Sequence of chain 1.B:
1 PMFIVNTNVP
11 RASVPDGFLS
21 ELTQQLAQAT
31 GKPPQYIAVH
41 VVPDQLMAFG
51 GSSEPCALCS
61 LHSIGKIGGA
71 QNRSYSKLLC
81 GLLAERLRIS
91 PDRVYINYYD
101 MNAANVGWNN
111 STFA

Binding-site contacts:
Ligand atom C10 contacts residue 1Q11 of chain 1.E at 0.8 Å.
Ligand atom C7 contacts residue PRO1 of chain 1.A at 3.4 Å (hydrophobic).
Ligand atom O1 contacts residue MET2 of chain 1.A at 3.1 Å.
Ligand atom C4 contacts residue 1Q11 of chain 1.E at 0.8 Å.
Ligand atom O9 contacts residue 1Q11 of chain 1.E at 1.3 Å (h-bond).
Ligand atom C7 contacts residue 1Q11 of chain 1.E at 0.8 Å.
Ligand atom C1 contacts residue 1Q11 of chain 1.E at 0.8 Å.
Ligand atom C14 contacts residue LYS32 of chain 1.A at 3.6 Å.
Ligand atom C3 contacts residue 1Q11 of chain 1.E at 0.5 Å.
Ligand atom C2 contacts residue 1Q11 of chain 1.E at 0.9 Å.
Ligand atom C12 contacts residue 1Q11 of chain 1.E at 0.9 Å.
Ligand atom C4 contacts residue PRO1 of chain 1.A at 3.6 Å (hydrophobic).
Ligand atom N8 contacts residue ILE64 of chain 1.A at 3.5 Å (h-bond).
Ligand atom O13 contacts residue TYR36 of chain 1.A at 3.0 Å.
Ligand atom C14 contacts residue TYR36 of chain 1.A at 3.7 Å (hydrophobic).
Ligand atom O9 contacts residue ILE64 of chain 1.A at 3.7 Å.
Ligand atom C3 contacts residue ILE64 of chain 1.A at 3.6 Å (hydrophobic).
Ligand atom C5 contacts residue TYR95 of chain 1.B at 3.5 Å (hydrophobic).
Ligand atom O1 contacts residue ASN97 of chain 1.B at 2.6 Å (h-bond).
Ligand atom F2 contacts residue 1Q11 of chain 1.E at 1.1 Å.
Ligand atom C13 contacts residue 1Q11 of chain 1.E at 0.7 Å.
Ligand atom F2 contacts residue SER63 of chain 1.A at 3.3 Å.
Ligand atom O9 contacts residue LYS32 of chain 1.A at 3.3 Å (salt-bridge).
Ligand atom O1 contacts residue HIS62 of chain 1.A at 3.6 Å.
Ligand atom C5 contacts residue 1Q11 of chain 1.E at 0.8 Å.
Ligand atom C13 contacts residue TYR36 of chain 1.A at 3.3 Å (hydrophobic).
Ligand atom O13 contacts residue 1Q11 of chain 1.E at 1.3 Å.
Ligand atom N8 contacts residue 1Q11 of chain 1.E at 1.1 Å (h-bond).
Ligand atom O1 contacts residue 1Q11 of chain 1.E at 1.0 Å (h-bond).
Ligand atom C12 contacts residue PHE113 of chain 1.A at 3.6 Å (hydrophobic).
Ligand atom C1 contacts residue ASN97 of chain 1.B at 3.6 Å.
Ligand atom N8 contacts residue PRO1 of chain 1.A at 3.5 Å (h-bond).
Ligand atom C14 contacts residue 1Q11 of chain 1.E at 0.5 Å.
Ligand atom N8 contacts residue LYS32 of chain 1.A at 3.6 Å.
Ligand atom C6 contacts residue 1Q11 of chain 1.E at 0.8 Å.
Ligand atom C6 contacts residue TYR95 of chain 1.B at 3.5 Å (hydrophobic).
Ligand atom C11 contacts residue PHE113 of chain 1.A at 3.6 Å (hydrophobic).
Ligand atom C11 contacts residue 1Q11 of chain 1.E at 0.8 Å.
Ligand atom F2 contacts residue HIS62 of chain 1.A at 3.4 Å.
Ligand atom F2 contacts residue MET101 of chain 1.A at 3.5 Å.

The protein below binds the small molecule below.
Small molecule (SMILES): [H]/N=C(/C[C@@H](O)CC(C)=O)c1ccc(O)c(F)c1

Sequence of chain 1.A:
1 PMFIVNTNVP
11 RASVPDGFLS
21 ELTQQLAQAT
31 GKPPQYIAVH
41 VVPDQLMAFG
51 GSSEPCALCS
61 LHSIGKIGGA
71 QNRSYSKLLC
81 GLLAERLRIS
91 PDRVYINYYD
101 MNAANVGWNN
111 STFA